Binding-site contacts:
Ligand atom O4' contacts residue GLY288 of chain 1.B at 3.1 Å.
Ligand atom N3B contacts residue THR12 of chain 1.B at 3.0 Å (h-bond).
Ligand atom C5 contacts residue GLY288 of chain 1.B at 3.5 Å.
Ligand atom O2G contacts residue GLY158 of chain 1.B at 3.3 Å (h-bond).
Ligand atom O2' contacts residue LYS209 of chain 1.B at 2.9 Å (salt-bridge).
Ligand atom O3A contacts residue GLY158 of chain 1.B at 3.2 Å (h-bond).
Ligand atom O2B contacts residue ALA13 of chain 1.B at 2.9 Å (h-bond).
Ligand atom N3 contacts residue LYS209 of chain 1.B at 3.5 Å.
Ligand atom N9 contacts residue GLY288 of chain 1.B at 3.2 Å (h-bond).
Ligand atom O1G contacts residue GLU133 of chain 1.B at 3.5 Å (salt-bridge).
Ligand atom O4' contacts residue GLY289 of chain 1.B at 3.3 Å (h-bond).
Ligand atom PG contacts residue MG1 of chain 1.E at 3.3 Å.
Ligand atom O5' contacts residue LEU314 of chain 1.B at 3.6 Å.
Ligand atom N7 contacts residue LYS210 of chain 1.B at 3.4 Å.
Ligand atom N3B contacts residue GLY158 of chain 1.B at 3.1 Å (h-bond).
Ligand atom O2' contacts residue GLU206 of chain 1.B at 2.7 Å (salt-bridge).
Ligand atom O2G contacts residue THR160 of chain 1.B at 3.0 Å (h-bond).
Ligand atom C8 contacts residue GLY288 of chain 1.B at 3.6 Å.
Ligand atom O1A contacts residue GLY288 of chain 1.B at 2.9 Å (h-bond).
Ligand atom N3 contacts residue GLY288 of chain 1.B at 3.4 Å (h-bond).
Ligand atom O2B contacts residue GLY11 of chain 1.B at 3.4 Å.
Ligand atom O2A contacts residue LEU314 of chain 1.B at 3.4 Å.
Ligand atom O1G contacts residue MG1 of chain 1.E at 2.1 Å.
Ligand atom O2A contacts residue ASN14 of chain 1.B at 2.9 Å (h-bond).
Ligand atom O3' contacts residue LYS209 of chain 1.B at 3.4 Å (salt-bridge).
Ligand atom C2' contacts residue GLU206 of chain 1.B at 3.5 Å.
Ligand atom O5' contacts residue GLY288 of chain 1.B at 3.3 Å (h-bond).
Ligand atom O3' contacts residue GLY158 of chain 1.B at 3.6 Å.
Ligand atom C4 contacts residue GLY288 of chain 1.B at 3.1 Å.
Ligand atom O2B contacts residue THR12 of chain 1.B at 3.4 Å (h-bond).
Ligand atom PB contacts residue MG1 of chain 1.E at 3.2 Å.
Ligand atom O3G contacts residue THR12 of chain 1.B at 3.0 Å (h-bond).
Ligand atom O1A contacts residue GLY287 of chain 1.B at 3.5 Å.
Ligand atom O3' contacts residue GLY181 of chain 1.B at 3.2 Å.
Ligand atom C8 contacts residue LYS210 of chain 1.B at 3.5 Å.
Ligand atom O1B contacts residue MG1 of chain 1.E at 2.1 Å.
Ligand atom O2B contacts residue ASN14 of chain 1.B at 2.9 Å (h-bond).
Ligand atom O3A contacts residue GLY157 of chain 1.B at 3.5 Å.
Ligand atom O2G contacts residue GLY159 of chain 1.B at 2.6 Å (h-bond).
Ligand atom O3G contacts residue GLY11 of chain 1.B at 3.4 Å.

A protein and the small-molecule ligand that binds it are described below.
Small molecule (SMILES): Nc1ncnc2c1ncn2[C@@H]1O[C@H](CO[P](=O)(O)O[P](=O)(O)NP(=O)(O)O)[C@@H](O)[C@H]1O

Sequence of chain 1.B:
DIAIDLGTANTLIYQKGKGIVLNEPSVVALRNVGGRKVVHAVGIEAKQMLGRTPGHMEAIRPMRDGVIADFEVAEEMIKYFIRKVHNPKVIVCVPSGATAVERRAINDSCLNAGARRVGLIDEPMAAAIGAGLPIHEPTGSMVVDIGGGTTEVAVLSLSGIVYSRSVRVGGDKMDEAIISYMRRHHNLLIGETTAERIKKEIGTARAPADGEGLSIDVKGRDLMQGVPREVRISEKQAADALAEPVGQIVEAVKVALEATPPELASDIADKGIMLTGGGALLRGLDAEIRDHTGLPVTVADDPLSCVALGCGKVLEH